The protein below binds the small molecule below.
Small molecule (SMILES): CC(=O)N[C@H]1[C@H](O[C@H]2[C@H](O)[C@@H](NC(C)=O)CO[C@@H]2CO)O[C@H](CO)[C@@H](O)[C@@H]1O

Sequence of chain 50.M:
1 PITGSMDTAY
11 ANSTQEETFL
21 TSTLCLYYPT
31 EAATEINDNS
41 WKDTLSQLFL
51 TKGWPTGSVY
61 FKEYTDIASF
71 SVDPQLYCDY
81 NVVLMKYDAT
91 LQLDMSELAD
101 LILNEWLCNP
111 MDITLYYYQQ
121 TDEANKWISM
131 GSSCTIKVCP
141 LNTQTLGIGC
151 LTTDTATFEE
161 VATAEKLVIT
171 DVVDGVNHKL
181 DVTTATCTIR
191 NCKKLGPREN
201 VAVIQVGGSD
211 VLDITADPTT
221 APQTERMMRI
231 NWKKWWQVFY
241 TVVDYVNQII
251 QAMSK

Binding-site contacts:
Ligand atom O5 contacts residue ASN12 of chain 50.M at 2.8 Å (h-bond).
Ligand atom O7 contacts residue ASN12 of chain 50.M at 3.6 Å.
Ligand atom N2 contacts residue ASN12 of chain 50.M at 3.8 Å.
Ligand atom C5 contacts residue ASN12 of chain 50.M at 4.2 Å.
Ligand atom C2 contacts residue ASN12 of chain 50.M at 3.3 Å.
Ligand atom C1 contacts residue ASN12 of chain 50.M at 2.2 Å.
Ligand atom C7 contacts residue ASN12 of chain 50.M at 3.9 Å.